Binding-site contacts:
Ligand atom C19 contacts residue TYR122 of chain 1.A at 3.3 Å (hydrophobic).
Ligand atom C15 contacts residue TYR122 of chain 1.A at 3.8 Å (hydrophobic).
Ligand atom C15 contacts residue PHE61 of chain 1.A at 3.6 Å (hydrophobic).
Ligand atom C32 contacts residue MET105 of chain 1.D at 3.6 Å (hydrophobic).
Ligand atom N11 contacts residue TYR115 of chain 1.A at 3.8 Å.
Ligand atom C31 contacts residue PHE133 of chain 1.D at 3.8 Å (hydrophobic).
Ligand atom C32 contacts residue HIS134 of chain 1.D at 3.6 Å.
Ligand atom C13 contacts residue VAL65 of chain 1.A at 3.5 Å (hydrophobic).
Ligand atom C29 contacts residue VAL102 of chain 1.D at 3.7 Å (hydrophobic).
Ligand atom O17 contacts residue ASP66 of chain 1.A at 3.6 Å (salt-bridge).
Ligand atom C21 contacts residue TYR69 of chain 1.A at 3.5 Å (hydrophobic).
Ligand atom O9 contacts residue ASN116 of chain 1.A at 2.8 Å (h-bond).
Ligand atom C30 contacts residue TRP59 of chain 1.A at 3.8 Å (hydrophobic).
Ligand atom C2 contacts residue ALA70 of chain 1.A at 3.8 Å (hydrophobic).
Ligand atom C3 contacts residue TYR122 of chain 1.A at 3.4 Å (hydrophobic).
Ligand atom C27 contacts residue LYS106 of chain 1.D at 3.7 Å.
Ligand atom C31 contacts residue MET105 of chain 1.D at 3.7 Å (hydrophobic).
Ligand atom N11 contacts residue TYR122 of chain 1.A at 3.8 Å.
Ligand atom C31 contacts residue MET137 of chain 1.D at 3.8 Å (hydrophobic).
Ligand atom N11 contacts residue ALA70 of chain 1.A at 3.9 Å.
Ligand atom C8 contacts residue ASN116 of chain 1.A at 3.8 Å.
Ligand atom C28 contacts residue MET105 of chain 1.D at 3.8 Å (hydrophobic).
Ligand atom C15 contacts residue PRO60 of chain 1.A at 3.6 Å (hydrophobic).
Ligand atom C19 contacts residue PRO60 of chain 1.A at 3.8 Å (hydrophobic).
Ligand atom C32 contacts residue PHE133 of chain 1.D at 3.9 Å (hydrophobic).
Ligand atom C2 contacts residue TYR122 of chain 1.A at 3.5 Å (hydrophobic).
Ligand atom C19 contacts residue HIS134 of chain 1.D at 3.4 Å.
Ligand atom C6 contacts residue PRO60 of chain 1.A at 3.4 Å (hydrophobic).
Ligand atom C22 contacts residue TYR69 of chain 1.A at 3.5 Å (hydrophobic).
Ligand atom C14 contacts residue PHE61 of chain 1.A at 3.5 Å (hydrophobic).
Ligand atom N7 contacts residue VAL65 of chain 1.A at 3.6 Å.
Ligand atom C6 contacts residue VAL65 of chain 1.A at 3.7 Å (hydrophobic).
Ligand atom C1 contacts residue TYR122 of chain 1.A at 3.7 Å (hydrophobic).
Ligand atom N11 contacts residue ASN116 of chain 1.A at 3.0 Å (h-bond).
Ligand atom O9 contacts residue TYR73 of chain 1.A at 3.8 Å.
Ligand atom C32 contacts residue GLU130 of chain 1.D at 3.6 Å.
Ligand atom C31 contacts residue HIS134 of chain 1.D at 3.7 Å.
Ligand atom C33 contacts residue MET105 of chain 1.D at 3.7 Å (hydrophobic).
Ligand atom C1 contacts residue TYR69 of chain 1.A at 3.3 Å (hydrophobic).
Ligand atom C13 contacts residue PRO60 of chain 1.A at 3.8 Å (hydrophobic).

Sequence of chain 1.A:
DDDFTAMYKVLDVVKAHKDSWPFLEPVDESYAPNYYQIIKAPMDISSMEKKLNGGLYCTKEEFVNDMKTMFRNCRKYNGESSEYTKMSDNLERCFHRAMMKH

This protein binds this small molecule.
Small molecule (SMILES): C=CCn1cc(C(=O)N(C)C2CCN([C@@H](C)c3ccccc3)CC2)c2cc(C)[nH]c2c1=O

Sequence of chain 1.D:
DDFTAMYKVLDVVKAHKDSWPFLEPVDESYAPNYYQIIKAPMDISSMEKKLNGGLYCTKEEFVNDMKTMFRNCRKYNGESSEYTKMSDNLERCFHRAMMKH